A small-molecule ligand and the protein it binds are described below.
Small molecule (SMILES): Cc1ncc(COP(=O)(O)O)c(CNCC(=O)O)c1O

Binding-site contacts:
Ligand atom OP1 contacts residue TYR58 of chain 3.A at 2.4 Å (h-bond).
Ligand atom OP2 contacts residue THR209 of chain 1.A at 2.7 Å (h-bond).
Ligand atom OP2 contacts residue GLY88 of chain 1.A at 3.0 Å (h-bond).
Ligand atom C5 contacts residue TYR113 of chain 1.A at 3.3 Å (hydrophobic).
Ligand atom N contacts residue TYR113 of chain 1.A at 3.1 Å.
Ligand atom P contacts residue SER207 of chain 1.A at 3.3 Å.
Ligand atom OP4 contacts residue GLY88 of chain 1.A at 3.7 Å.
Ligand atom C contacts residue LEU340 of chain 1.A at 3.6 Å (hydrophobic).
Ligand atom OXT contacts residue ASN160 of chain 1.A at 2.9 Å (h-bond).
Ligand atom OP3 contacts residue ARG60 of chain 3.A at 2.7 Å (salt-bridge).
Ligand atom C4A contacts residue TYR113 of chain 1.A at 3.5 Å (hydrophobic).
Ligand atom C4 contacts residue LYS210 of chain 1.A at 3.4 Å.
Ligand atom C6 contacts residue ASP185 of chain 1.A at 3.5 Å.
Ligand atom OP3 contacts residue SER87 of chain 1.A at 3.2 Å.
Ligand atom P contacts residue GLY88 of chain 1.A at 3.5 Å.
Ligand atom OP3 contacts residue GLY88 of chain 1.A at 3.1 Å (h-bond).
Ligand atom CA contacts residue TYR113 of chain 1.A at 3.4 Å (hydrophobic).
Ligand atom OP2 contacts residue GLY220 of chain 1.A at 3.7 Å.
Ligand atom OP3 contacts residue ILE89 of chain 1.A at 2.9 Å (h-bond).
Ligand atom C2A contacts residue ASP185 of chain 1.A at 3.5 Å.
Ligand atom C5A contacts residue TYR113 of chain 1.A at 3.5 Å (hydrophobic).
Ligand atom CA contacts residue LYS210 of chain 1.A at 3.6 Å.
Ligand atom N contacts residue LYS210 of chain 1.A at 3.4 Å (salt-bridge).
Ligand atom C2 contacts residue ASP185 of chain 1.A at 3.5 Å.
Ligand atom C4A contacts residue LYS210 of chain 1.A at 2.6 Å.
Ligand atom OXT contacts residue ARG374 of chain 1.A at 3.0 Å (salt-bridge).
Ligand atom C contacts residue ARG374 of chain 1.A at 3.6 Å.
Ligand atom O contacts residue ARG374 of chain 1.A at 2.9 Å (salt-bridge).
Ligand atom N1 contacts residue ASP185 of chain 1.A at 2.6 Å (salt-bridge).
Ligand atom O contacts residue SER339 of chain 1.A at 3.0 Å (h-bond).
Ligand atom P contacts residue ARG60 of chain 3.A at 3.7 Å.
Ligand atom OP4 contacts residue SER207 of chain 1.A at 2.8 Å (h-bond).
Ligand atom C2A contacts residue GLU156 of chain 1.A at 3.5 Å.
Ligand atom C4 contacts residue TYR113 of chain 1.A at 3.4 Å (hydrophobic).
Ligand atom OP2 contacts residue SER207 of chain 1.A at 2.7 Å (h-bond).
Ligand atom P contacts residue TYR58 of chain 3.A at 3.7 Å.
Ligand atom OP1 contacts residue ARG60 of chain 3.A at 3.0 Å (salt-bridge).
Ligand atom OXT contacts residue TYR113 of chain 1.A at 3.5 Å.
Ligand atom O3 contacts residue ASN160 of chain 1.A at 2.9 Å (h-bond).
Ligand atom O3 contacts residue PHE188 of chain 1.A at 3.5 Å.

Sequence of chain 3.A:
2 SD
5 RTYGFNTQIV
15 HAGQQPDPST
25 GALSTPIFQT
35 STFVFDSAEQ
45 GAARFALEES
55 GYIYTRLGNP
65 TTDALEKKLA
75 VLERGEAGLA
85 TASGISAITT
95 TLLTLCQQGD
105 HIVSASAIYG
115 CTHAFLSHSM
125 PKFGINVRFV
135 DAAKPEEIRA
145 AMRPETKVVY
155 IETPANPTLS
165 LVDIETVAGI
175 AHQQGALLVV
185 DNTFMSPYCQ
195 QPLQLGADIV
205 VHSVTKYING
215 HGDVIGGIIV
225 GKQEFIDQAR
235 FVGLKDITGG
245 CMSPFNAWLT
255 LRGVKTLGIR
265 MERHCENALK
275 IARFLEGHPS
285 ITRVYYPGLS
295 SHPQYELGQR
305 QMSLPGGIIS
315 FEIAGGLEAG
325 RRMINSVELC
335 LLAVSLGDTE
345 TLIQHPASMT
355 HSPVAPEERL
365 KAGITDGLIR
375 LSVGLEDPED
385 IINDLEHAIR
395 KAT

Sequence of chain 1.A:
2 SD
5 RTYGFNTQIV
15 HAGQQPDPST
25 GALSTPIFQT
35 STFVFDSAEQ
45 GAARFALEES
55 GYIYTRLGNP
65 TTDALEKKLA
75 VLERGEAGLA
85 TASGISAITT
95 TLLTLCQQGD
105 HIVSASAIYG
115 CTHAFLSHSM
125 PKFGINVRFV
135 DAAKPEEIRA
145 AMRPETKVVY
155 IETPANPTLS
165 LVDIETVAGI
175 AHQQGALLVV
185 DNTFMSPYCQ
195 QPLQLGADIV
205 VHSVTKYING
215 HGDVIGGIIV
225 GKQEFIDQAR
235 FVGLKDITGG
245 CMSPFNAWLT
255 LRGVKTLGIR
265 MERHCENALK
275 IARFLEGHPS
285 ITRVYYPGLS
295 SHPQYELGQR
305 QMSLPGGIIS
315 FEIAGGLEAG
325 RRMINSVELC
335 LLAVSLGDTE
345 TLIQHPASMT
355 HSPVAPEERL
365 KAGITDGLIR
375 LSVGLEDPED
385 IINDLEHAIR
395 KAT